Binding-site contacts:
Ligand atom N3 contacts residue 1S01 of chain 1.Q at 3.6 Å.
Ligand atom C4' contacts residue TRP99 of chain 1.A at 3.5 Å (hydrophobic).
Ligand atom OP1 contacts residue GLY102 of chain 1.A at 2.7 Å (h-bond).
Ligand atom O3' contacts residue ASP186 of chain 1.A at 3.3 Å (salt-bridge).
Ligand atom C2 contacts residue TYR262 of chain 1.A at 3.6 Å (hydrophobic).
Ligand atom O3' contacts residue 1S01 of chain 1.Q at 3.5 Å (h-bond).
Ligand atom O3' contacts residue ALA101 of chain 1.A at 3.6 Å.
Ligand atom C2' contacts residue 1S01 of chain 1.Q at 3.6 Å.
Ligand atom O3' contacts residue LYS104 of chain 1.A at 3.7 Å.
Ligand atom O5' contacts residue GLY102 of chain 1.A at 3.6 Å (h-bond).
Ligand atom OP1 contacts residue ALA101 of chain 1.A at 3.4 Å (h-bond).
Ligand atom OP2 contacts residue LYS104 of chain 1.A at 3.1 Å (salt-bridge).
Ligand atom OP2 contacts residue CA1 of chain 1.T at 3.7 Å.
Ligand atom O3' contacts residue ASP247 of chain 1.A at 3.0 Å (salt-bridge).
Ligand atom OP1 contacts residue THR105 of chain 1.A at 2.6 Å (h-bond).
Ligand atom C4 contacts residue 1S01 of chain 1.Q at 3.2 Å.
Ligand atom O3' contacts residue CA1 of chain 1.S at 2.4 Å.
Ligand atom P contacts residue TRP99 of chain 1.A at 3.6 Å.
Ligand atom P contacts residue CA1 of chain 1.T at 3.5 Å.
Ligand atom OP1 contacts residue TRP99 of chain 1.A at 2.9 Å (h-bond).
Ligand atom C4' contacts residue ASP247 of chain 1.A at 3.5 Å.
Ligand atom N4 contacts residue 1S01 of chain 1.Q at 3.3 Å (h-bond).
Ligand atom OP1 contacts residue ILE98 of chain 1.A at 3.7 Å.
Ligand atom C5' contacts residue GLY100 of chain 1.A at 3.4 Å.
Ligand atom C5' contacts residue GLY102 of chain 1.A at 3.7 Å.
Ligand atom C5 contacts residue 1S01 of chain 1.Q at 3.4 Å.
Ligand atom OP1 contacts residue ARG245 of chain 1.A at 3.1 Å (salt-bridge).
Ligand atom O3' contacts residue GLY100 of chain 1.A at 3.3 Å.
Ligand atom OP1 contacts residue GLY100 of chain 1.A at 2.9 Å (h-bond).
Ligand atom C1' contacts residue TYR262 of chain 1.A at 3.5 Å (hydrophobic).
Ligand atom OP1 contacts residue CA1 of chain 1.T at 2.4 Å.
Ligand atom OP2 contacts residue GLY102 of chain 1.A at 3.8 Å.
Ligand atom O3' contacts residue TRP99 of chain 1.A at 3.1 Å.
Ligand atom C3' contacts residue CA1 of chain 1.S at 3.6 Å.
Ligand atom O2 contacts residue TYR262 of chain 1.A at 2.5 Å (h-bond).
Ligand atom C2' contacts residue TYR262 of chain 1.A at 3.6 Å (hydrophobic).
Ligand atom C5' contacts residue ASP247 of chain 1.A at 3.5 Å.
Ligand atom OP2 contacts residue THR103 of chain 1.A at 3.6 Å.
Ligand atom P contacts residue GLY102 of chain 1.A at 3.6 Å.
Ligand atom C4' contacts residue GLY100 of chain 1.A at 3.5 Å.

A protein and the small-molecule ligand that binds it are described below.
Small molecule (SMILES): Cc1cn([C@H]2C[C@H](O[P](=O)(O)OC[C@H]3O[C@@H](n4cnc5c(N)ncnc54)C[C@@H]3O[P](=O)(O)OC[C@H]3O[C@@H](n4ccc(N)nc4=O)C[C@@H]3O)[C@@H](CO[P](=O)(O)O[C@H]3C[C@H](n4cnc5c(=O)nc(N)[nH]c54)O[C@@H]3CO[P](=O)(O)O[C@H]3C[C@H](n4cnc5c(N)ncnc54)O[C@@H]3CO[P](=O)(O)O[C@H]3C[C@H](n4ccc(N)nc4=O)O[C@@H]3CO)O2)c(=O)[nH]c1=O

Sequence of chain 1.A:
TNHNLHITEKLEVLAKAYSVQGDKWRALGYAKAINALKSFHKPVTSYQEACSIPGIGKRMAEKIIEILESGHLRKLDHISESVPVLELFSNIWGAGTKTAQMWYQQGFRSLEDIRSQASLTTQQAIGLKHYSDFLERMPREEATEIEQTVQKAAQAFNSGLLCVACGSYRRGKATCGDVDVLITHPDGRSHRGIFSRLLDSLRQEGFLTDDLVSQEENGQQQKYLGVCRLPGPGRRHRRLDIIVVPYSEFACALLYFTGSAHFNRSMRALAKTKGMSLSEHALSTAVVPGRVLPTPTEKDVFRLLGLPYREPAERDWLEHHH